Binding-site contacts:
Ligand atom C20 contacts residue GLN273 of chain 1.A at 3.5 Å.
Ligand atom C16 contacts residue GLN273 of chain 1.A at 3.6 Å.
Ligand atom C10 contacts residue ASN225 of chain 1.A at 4.0 Å.
Ligand atom C14 contacts residue PHE276 of chain 1.A at 3.7 Å (hydrophobic).
Ligand atom N15 contacts residue GLN273 of chain 1.A at 2.7 Å (h-bond).
Ligand atom C14 contacts residue GLN273 of chain 1.A at 3.6 Å.
Ligand atom CL1 contacts residue PHE276 of chain 1.A at 3.1 Å.
Ligand atom F6 contacts residue PHE261 of chain 1.A at 3.0 Å.
Ligand atom C7 contacts residue LEU240 of chain 1.A at 3.9 Å (hydrophobic).
Ligand atom C6 contacts residue LEU240 of chain 1.A at 3.8 Å (hydrophobic).
Ligand atom C21 contacts residue PHE261 of chain 1.A at 4.0 Å (hydrophobic).
Ligand atom N15 contacts residue PHE276 of chain 1.A at 3.2 Å.
Ligand atom C5 contacts residue TYR244 of chain 1.A at 3.8 Å (hydrophobic).
Ligand atom N13 contacts residue LEU240 of chain 1.A at 3.3 Å.
Ligand atom N8 contacts residue LEU240 of chain 1.A at 3.7 Å.
Ligand atom C12 contacts residue PHE276 of chain 1.A at 3.4 Å (hydrophobic).
Ligand atom C20 contacts residue LEU240 of chain 1.A at 3.9 Å (hydrophobic).
Ligand atom O17 contacts residue PHE276 of chain 1.A at 3.5 Å.
Ligand atom C11 contacts residue PHE276 of chain 1.A at 3.6 Å (hydrophobic).
Ligand atom C16 contacts residue PHE276 of chain 1.A at 3.2 Å (hydrophobic).
Ligand atom O17 contacts residue GLN273 of chain 1.A at 2.9 Å (h-bond).
Ligand atom CL1 contacts residue MET185 of chain 1.A at 4.0 Å.
Ligand atom F7 contacts residue TYR244 of chain 1.A at 3.4 Å.
Ligand atom C4 contacts residue TYR244 of chain 1.A at 3.6 Å (hydrophobic).
Ligand atom C18 contacts residue GLN273 of chain 1.A at 3.6 Å.
Ligand atom C14 contacts residue LEU240 of chain 1.A at 3.8 Å (hydrophobic).
Ligand atom F5 contacts residue ALA272 of chain 1.A at 2.9 Å.
Ligand atom C3 contacts residue MET185 of chain 1.A at 3.8 Å (hydrophobic).
Ligand atom N13 contacts residue PHE276 of chain 1.A at 3.7 Å.
Ligand atom F7 contacts residue LEU241 of chain 1.A at 3.6 Å.
Ligand atom C19 contacts residue LEU240 of chain 1.A at 3.8 Å (hydrophobic).
Ligand atom C3 contacts residue TYR244 of chain 1.A at 3.7 Å (hydrophobic).
Ligand atom C5 contacts residue HIS72 of chain 1.A at 3.7 Å.
Ligand atom C18 contacts residue PHE276 of chain 1.A at 3.9 Å (hydrophobic).
Ligand atom F7 contacts residue PHE261 of chain 1.A at 3.3 Å.
Ligand atom C11 contacts residue LEU240 of chain 1.A at 3.4 Å (hydrophobic).
Ligand atom F6 contacts residue TYR244 of chain 1.A at 3.7 Å.
Ligand atom C21 contacts residue TYR244 of chain 1.A at 3.9 Å (hydrophobic).
Ligand atom N9 contacts residue ILE223 of chain 1.A at 3.9 Å.
Ligand atom C19 contacts residue TYR244 of chain 1.A at 4.0 Å (hydrophobic).

This small molecule binds to this protein.
Small molecule (SMILES): C[C@@H](Cc1nc(=O)c2cnn(-c3ccccc3Cl)c2[nH]1)C(F)(F)F

Sequence of chain 1.A:
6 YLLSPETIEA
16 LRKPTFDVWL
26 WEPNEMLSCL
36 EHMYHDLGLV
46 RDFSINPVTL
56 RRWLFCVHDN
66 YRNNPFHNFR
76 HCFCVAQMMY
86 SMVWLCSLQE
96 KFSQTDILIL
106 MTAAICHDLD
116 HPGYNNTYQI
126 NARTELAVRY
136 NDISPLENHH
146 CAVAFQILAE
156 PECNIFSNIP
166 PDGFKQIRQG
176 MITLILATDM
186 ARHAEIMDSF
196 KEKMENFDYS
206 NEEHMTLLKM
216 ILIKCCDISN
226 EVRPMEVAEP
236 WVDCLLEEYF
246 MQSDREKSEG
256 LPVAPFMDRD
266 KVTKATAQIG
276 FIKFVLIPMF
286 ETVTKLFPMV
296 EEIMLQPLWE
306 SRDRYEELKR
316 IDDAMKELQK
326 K